Sequence of chain 1.A:
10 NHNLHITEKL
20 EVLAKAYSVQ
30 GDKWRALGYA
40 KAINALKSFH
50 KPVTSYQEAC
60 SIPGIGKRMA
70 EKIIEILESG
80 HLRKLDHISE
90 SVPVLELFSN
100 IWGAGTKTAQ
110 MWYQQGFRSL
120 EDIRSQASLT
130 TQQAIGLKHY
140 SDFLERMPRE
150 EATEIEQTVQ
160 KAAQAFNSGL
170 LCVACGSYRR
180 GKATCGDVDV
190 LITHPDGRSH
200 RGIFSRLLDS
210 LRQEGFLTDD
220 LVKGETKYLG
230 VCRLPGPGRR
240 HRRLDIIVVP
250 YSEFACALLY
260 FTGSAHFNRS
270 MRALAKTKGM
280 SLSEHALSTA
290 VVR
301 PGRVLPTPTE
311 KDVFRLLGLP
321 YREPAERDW

This small molecule binds to this protein.
Small molecule (SMILES): Nc1ccn([C@H]2C[C@H](O[P](=O)(O)OC[C@H]3O[C@@H](n4cnc5c(=O)nc(N)[nH]c54)C[C@@H]3O)[C@@H](CO[P](=O)(O)O[C@H]3C[C@H](n4ccc(N)nc4=O)O[C@@H]3CO[P](=O)(O)O[C@H]3C[C@H](n4cnc5c(=O)nc(N)[nH]c54)O[C@@H]3COP(=O)(O)O)O2)c(=O)n1

Binding-site contacts:
Ligand atom OP3 contacts residue LYS71 of chain 1.A at 2.7 Å (salt-bridge).
Ligand atom O4' contacts residue TYR38 of chain 1.A at 3.6 Å.
Ligand atom OP2 contacts residue ILE64 of chain 1.A at 3.7 Å.
Ligand atom C8 contacts residue ARG34 of chain 1.A at 3.4 Å.
Ligand atom OP1 contacts residue PRO62 of chain 1.A at 3.8 Å.
Ligand atom C6 contacts residue TRP33 of chain 1.A at 3.7 Å (hydrophobic).
Ligand atom O6 contacts residue TRP33 of chain 1.A at 3.6 Å.
Ligand atom N1 contacts residue TRP33 of chain 1.A at 3.5 Å (h-bond).
Ligand atom OP1 contacts residue TYR38 of chain 1.A at 2.7 Å (h-bond).
Ligand atom C4 contacts residue TRP33 of chain 1.A at 3.5 Å (hydrophobic).
Ligand atom C1' contacts residue ARG34 of chain 1.A at 3.8 Å.
Ligand atom O3' contacts residue GLY63 of chain 1.A at 3.4 Å.
Ligand atom O5' contacts residue ARG34 of chain 1.A at 3.7 Å.
Ligand atom OP3 contacts residue ARG67 of chain 1.A at 3.4 Å.
Ligand atom OP1 contacts residue GLY63 of chain 1.A at 2.9 Å (h-bond).
Ligand atom N3 contacts residue TRP33 of chain 1.A at 3.2 Å (h-bond).
Ligand atom C4' contacts residue GLY63 of chain 1.A at 3.3 Å.
Ligand atom OP2 contacts residue ARG67 of chain 1.A at 3.7 Å.
Ligand atom N3 contacts residue GLY37 of chain 1.A at 3.3 Å.
Ligand atom N9 contacts residue ARG34 of chain 1.A at 3.7 Å.
Ligand atom C5' contacts residue GLY63 of chain 1.A at 3.4 Å.
Ligand atom N2 contacts residue TRP33 of chain 1.A at 3.7 Å.
Ligand atom OP1 contacts residue GLY65 of chain 1.A at 2.9 Å (h-bond).
Ligand atom O4' contacts residue ARG34 of chain 1.A at 3.4 Å.
Ligand atom OP1 contacts residue NA1 of chain 1.J at 3.1 Å (h-bond).
Ligand atom O3' contacts residue ILE64 of chain 1.A at 3.6 Å.
Ligand atom P contacts residue LYS71 of chain 1.A at 3.6 Å.
Ligand atom C5' contacts residue GLY65 of chain 1.A at 3.6 Å.
Ligand atom OP1 contacts residue LYS66 of chain 1.A at 3.7 Å.
Ligand atom O5' contacts residue TYR38 of chain 1.A at 3.4 Å.
Ligand atom C2 contacts residue TRP33 of chain 1.A at 3.2 Å (hydrophobic).
Ligand atom O5' contacts residue GLY65 of chain 1.A at 3.8 Å.
Ligand atom C5 contacts residue TRP33 of chain 1.A at 3.8 Å (hydrophobic).
Ligand atom P contacts residue TYR38 of chain 1.A at 3.6 Å.
Ligand atom OP1 contacts residue TYR26 of chain 1.A at 2.8 Å (h-bond).
Ligand atom OP2 contacts residue ARG34 of chain 1.A at 2.7 Å (salt-bridge).
Ligand atom P contacts residue ARG34 of chain 1.A at 3.8 Å.
Ligand atom OP1 contacts residue LYS71 of chain 1.A at 3.4 Å (salt-bridge).
Ligand atom OP1 contacts residue MET68 of chain 1.A at 3.0 Å.
Ligand atom OP1 contacts residue ARG67 of chain 1.A at 3.6 Å.